This protein binds this small molecule.
Small molecule (SMILES): Cc1cc(CCCCCOc2ccc(C3=NCCO3)cc2Cl)on1

Sequence of chain 58.C:
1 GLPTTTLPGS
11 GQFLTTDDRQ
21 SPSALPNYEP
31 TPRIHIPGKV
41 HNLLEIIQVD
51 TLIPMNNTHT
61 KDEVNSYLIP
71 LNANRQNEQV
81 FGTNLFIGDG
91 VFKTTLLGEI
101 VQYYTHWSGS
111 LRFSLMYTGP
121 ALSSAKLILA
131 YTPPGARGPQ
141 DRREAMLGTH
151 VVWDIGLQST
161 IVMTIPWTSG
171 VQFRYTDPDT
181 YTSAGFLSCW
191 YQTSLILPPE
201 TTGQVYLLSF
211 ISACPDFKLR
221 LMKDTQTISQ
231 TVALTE

Binding-site contacts:
Ligand atom CL1 contacts residue TYR128 of chain 58.A at 3.3 Å.
Ligand atom N3A contacts residue ALA24 of chain 58.C at 3.6 Å.
Ligand atom C4B contacts residue PHE186 of chain 58.A at 3.4 Å (hydrophobic).
Ligand atom C6B contacts residue TYR128 of chain 58.A at 3.8 Å (hydrophobic).
Ligand atom C5A contacts residue PHE186 of chain 58.A at 3.4 Å (hydrophobic).
Ligand atom C1C contacts residue LEU106 of chain 58.A at 3.5 Å (hydrophobic).
Ligand atom C5C contacts residue VAL188 of chain 58.A at 3.9 Å (hydrophobic).
Ligand atom C5B contacts residue PHE186 of chain 58.A at 3.5 Å (hydrophobic).
Ligand atom C4B contacts residue MET224 of chain 58.A at 3.8 Å (hydrophobic).
Ligand atom C4A contacts residue PRO174 of chain 58.A at 3.3 Å (hydrophobic).
Ligand atom C5B contacts residue MET224 of chain 58.A at 3.5 Å (hydrophobic).
Ligand atom N2 contacts residue ASN219 of chain 58.A at 3.6 Å.
Ligand atom O1A contacts residue PHE186 of chain 58.A at 2.8 Å.
Ligand atom O1 contacts residue MET221 of chain 58.A at 3.2 Å (h-bond).
Ligand atom C2B contacts residue VAL188 of chain 58.A at 3.7 Å (hydrophobic).
Ligand atom C5A contacts residue ALA150 of chain 58.A at 3.9 Å (hydrophobic).
Ligand atom C3B contacts residue TYR152 of chain 58.A at 3.7 Å (hydrophobic).
Ligand atom C2C contacts residue TYR197 of chain 58.A at 3.8 Å (hydrophobic).
Ligand atom C4C contacts residue VAL191 of chain 58.A at 3.5 Å (hydrophobic).
Ligand atom CL1 contacts residue ILE104 of chain 58.A at 3.5 Å.
Ligand atom C5 contacts residue LEU106 of chain 58.A at 3.7 Å (hydrophobic).
Ligand atom C1B contacts residue VAL188 of chain 58.A at 3.9 Å (hydrophobic).
Ligand atom N3A contacts residue PHE186 of chain 58.A at 3.9 Å.
Ligand atom C5A contacts residue VAL176 of chain 58.A at 3.2 Å (hydrophobic).
Ligand atom C31 contacts residue TYR197 of chain 58.A at 3.9 Å (hydrophobic).
Ligand atom C2C contacts residue TYR128 of chain 58.A at 3.8 Å (hydrophobic).
Ligand atom C1C contacts residue TYR128 of chain 58.A at 3.7 Å (hydrophobic).
Ligand atom C5A contacts residue MET224 of chain 58.A at 3.5 Å (hydrophobic).
Ligand atom C3C contacts residue TYR128 of chain 58.A at 3.4 Å (hydrophobic).
Ligand atom C4B contacts residue TYR152 of chain 58.A at 3.8 Å (hydrophobic).
Ligand atom C4 contacts residue LEU106 of chain 58.A at 3.6 Å (hydrophobic).
Ligand atom C2A contacts residue MET224 of chain 58.A at 3.4 Å (hydrophobic).
Ligand atom N3A contacts residue PRO174 of chain 58.A at 3.7 Å.
Ligand atom C2A contacts residue PHE186 of chain 58.A at 3.2 Å (hydrophobic).
Ligand atom O1A contacts residue MET224 of chain 58.A at 2.8 Å.
Ligand atom C4C contacts residue VAL188 of chain 58.A at 3.9 Å (hydrophobic).
Ligand atom O1B contacts residue ILE104 of chain 58.A at 3.8 Å.
Ligand atom C5C contacts residue VAL191 of chain 58.A at 3.9 Å (hydrophobic).
Ligand atom C2B contacts residue TYR152 of chain 58.A at 3.8 Å (hydrophobic).
Ligand atom C5C contacts residue TYR152 of chain 58.A at 3.9 Å (hydrophobic).

Sequence of chain 58.A:
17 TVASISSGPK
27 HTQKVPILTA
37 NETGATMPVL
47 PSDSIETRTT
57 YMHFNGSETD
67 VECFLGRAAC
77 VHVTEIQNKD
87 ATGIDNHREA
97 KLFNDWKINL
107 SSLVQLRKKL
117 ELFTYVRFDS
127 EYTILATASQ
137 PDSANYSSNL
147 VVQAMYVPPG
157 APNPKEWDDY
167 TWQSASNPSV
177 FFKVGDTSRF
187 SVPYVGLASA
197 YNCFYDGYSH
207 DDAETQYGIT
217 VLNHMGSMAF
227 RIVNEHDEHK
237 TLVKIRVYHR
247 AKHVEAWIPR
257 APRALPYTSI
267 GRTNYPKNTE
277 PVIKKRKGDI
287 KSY

Sequence of chain 59.C:
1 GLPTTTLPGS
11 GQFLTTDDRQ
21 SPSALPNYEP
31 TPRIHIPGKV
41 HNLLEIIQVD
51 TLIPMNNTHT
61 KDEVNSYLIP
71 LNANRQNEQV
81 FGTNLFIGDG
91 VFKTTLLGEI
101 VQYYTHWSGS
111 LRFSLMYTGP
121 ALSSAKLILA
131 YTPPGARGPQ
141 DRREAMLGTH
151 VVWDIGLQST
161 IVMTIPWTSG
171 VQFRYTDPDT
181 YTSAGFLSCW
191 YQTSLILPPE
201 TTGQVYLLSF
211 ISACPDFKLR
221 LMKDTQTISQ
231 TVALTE